Binding-site contacts:
Ligand atom C17 contacts residue GLY87 of chain 1.I at 4.2 Å.
Ligand atom O contacts residue GLY87 of chain 1.I at 3.6 Å.
Ligand atom C8 contacts residue PHE46 of chain 1.I at 3.5 Å (hydrophobic).
Ligand atom C7 contacts residue PHE46 of chain 1.I at 4.0 Å (hydrophobic).
Ligand atom O contacts residue ASN85 of chain 1.I at 3.3 Å (h-bond).
Ligand atom C10 contacts residue ALA53 of chain 1.I at 3.9 Å (hydrophobic).
Ligand atom C15 contacts residue PHE46 of chain 1.I at 4.4 Å (hydrophobic).
Ligand atom C8 contacts residue ALA91 of chain 1.I at 3.9 Å (hydrophobic).
Ligand atom C3 contacts residue ALA91 of chain 1.I at 3.9 Å (hydrophobic).
Ligand atom C6 contacts residue TYR50 of chain 1.I at 4.4 Å (hydrophobic).
Ligand atom C3 contacts residue GLY87 of chain 1.I at 4.1 Å.
Ligand atom O2 contacts residue ASN85 of chain 1.I at 4.3 Å.
Ligand atom O contacts residue ARG88 of chain 1.I at 3.8 Å.
Ligand atom C contacts residue GLY87 of chain 1.I at 4.3 Å.
Ligand atom C5 contacts residue TYR50 of chain 1.I at 4.3 Å (hydrophobic).
Ligand atom C20 contacts residue VAL90 of chain 1.I at 3.8 Å (hydrophobic).
Ligand atom C15 contacts residue TYR50 of chain 1.I at 3.6 Å (hydrophobic).
Ligand atom C20 contacts residue PHE46 of chain 1.I at 4.4 Å (hydrophobic).
Ligand atom C2 contacts residue ARG88 of chain 1.I at 3.9 Å.
Ligand atom C3 contacts residue ARG88 of chain 1.I at 4.3 Å.
Ligand atom C2 contacts residue GLY87 of chain 1.I at 3.4 Å.
Ligand atom C13 contacts residue TYR50 of chain 1.I at 3.3 Å (hydrophobic).
Ligand atom C16 contacts residue PHE46 of chain 1.I at 4.0 Å (hydrophobic).
Ligand atom C10 contacts residue PHE54 of chain 1.I at 4.5 Å (hydrophobic).
Ligand atom C11 contacts residue ALA53 of chain 1.I at 3.6 Å (hydrophobic).
Ligand atom C contacts residue ASN85 of chain 1.I at 4.4 Å.
Ligand atom C12 contacts residue ALA53 of chain 1.I at 4.4 Å (hydrophobic).
Ligand atom C14 contacts residue TYR50 of chain 1.I at 4.0 Å (hydrophobic).
Ligand atom C1 contacts residue GLY87 of chain 1.I at 4.3 Å.
Ligand atom N contacts residue TYR50 of chain 1.I at 4.4 Å.
Ligand atom C16 contacts residue TYR50 of chain 1.I at 4.3 Å (hydrophobic).
Ligand atom C15 contacts residue GLY87 of chain 1.I at 4.0 Å.
Ligand atom C9 contacts residue LEU57 of chain 1.I at 4.2 Å (hydrophobic).
Ligand atom C20 contacts residue ALA42 of chain 1.I at 3.6 Å (hydrophobic).
Ligand atom C4 contacts residue PHE46 of chain 1.I at 4.1 Å (hydrophobic).
Ligand atom C16 contacts residue GLY87 of chain 1.I at 3.8 Å.
Ligand atom C9 contacts residue PHE46 of chain 1.I at 3.9 Å (hydrophobic).
Ligand atom C19 contacts residue GLY87 of chain 1.I at 4.5 Å.
Ligand atom C18 contacts residue GLY87 of chain 1.I at 4.3 Å.
Ligand atom C3 contacts residue PHE46 of chain 1.I at 4.0 Å (hydrophobic).

Sequence of chain 1.I:
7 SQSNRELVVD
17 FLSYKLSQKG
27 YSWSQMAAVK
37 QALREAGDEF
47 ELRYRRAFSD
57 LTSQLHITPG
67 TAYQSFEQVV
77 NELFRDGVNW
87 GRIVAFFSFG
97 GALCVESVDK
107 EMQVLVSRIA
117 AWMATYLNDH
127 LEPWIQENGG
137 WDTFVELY

The protein below binds the small molecule below.
Small molecule (SMILES): Cc1ccc(CN(C(=O)N[C@@H](CS(=O)(=O)CC23CC4CC(CC(C4)C2)C3)C(=O)O)C(=O)c2ccc(-c3ccccc3)cc2)cc1